Sequence of chain 1.A:
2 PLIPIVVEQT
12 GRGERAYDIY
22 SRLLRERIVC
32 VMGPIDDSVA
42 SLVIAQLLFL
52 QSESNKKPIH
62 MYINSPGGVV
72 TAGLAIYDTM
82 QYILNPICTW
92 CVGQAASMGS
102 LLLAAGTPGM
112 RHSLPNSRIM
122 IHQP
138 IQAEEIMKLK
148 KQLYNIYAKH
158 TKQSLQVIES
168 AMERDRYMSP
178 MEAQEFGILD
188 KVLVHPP

Sequence of chain 1.B:
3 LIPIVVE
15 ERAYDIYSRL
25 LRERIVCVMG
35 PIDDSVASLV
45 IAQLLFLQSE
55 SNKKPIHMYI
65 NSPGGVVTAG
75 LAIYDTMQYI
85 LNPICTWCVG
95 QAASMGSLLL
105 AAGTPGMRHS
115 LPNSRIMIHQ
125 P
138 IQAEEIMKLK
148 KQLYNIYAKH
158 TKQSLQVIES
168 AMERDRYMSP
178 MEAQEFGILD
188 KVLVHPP

Binding-site contacts:
Ligand atom BR1 contacts residue LEU24 of chain 1.B at 3.6 Å.
Ligand atom C7 contacts residue GLU27 of chain 1.B at 3.4 Å.
Ligand atom F25 contacts residue VAL93 of chain 1.B at 3.8 Å.
Ligand atom C20 contacts residue TYR83 of chain 1.A at 3.8 Å (hydrophobic).
Ligand atom C14 contacts residue TYR63 of chain 1.B at 3.6 Å (hydrophobic).
Ligand atom N15 contacts residue TYR63 of chain 1.B at 2.8 Å (h-bond).
Ligand atom C3 contacts residue ILE29 of chain 1.B at 3.9 Å (hydrophobic).
Ligand atom C16 contacts residue TYR63 of chain 1.B at 3.4 Å (hydrophobic).
Ligand atom C22 contacts residue THR80 of chain 1.A at 3.5 Å.
Ligand atom BR1 contacts residue PHE50 of chain 1.A at 3.9 Å.
Ligand atom N12 contacts residue TYR63 of chain 1.B at 3.9 Å.
Ligand atom C6 contacts residue GLU27 of chain 1.B at 3.6 Å.
Ligand atom C24 contacts residue TYR63 of chain 1.B at 3.5 Å (hydrophobic).
Ligand atom C21 contacts residue TYR83 of chain 1.A at 4.0 Å (hydrophobic).
Ligand atom C17 contacts residue HIS61 of chain 1.B at 3.9 Å.
Ligand atom F25 contacts residue ILE45 of chain 1.A at 3.7 Å.
Ligand atom C22 contacts residue LEU115 of chain 1.B at 3.6 Å (hydrophobic).
Ligand atom C16 contacts residue TRP91 of chain 1.B at 3.6 Å (hydrophobic).
Ligand atom C4 contacts residue ILE29 of chain 1.B at 3.9 Å (hydrophobic).
Ligand atom C18 contacts residue TRP91 of chain 1.B at 3.5 Å (hydrophobic).
Ligand atom F26 contacts residue LEU115 of chain 1.B at 3.7 Å.
Ligand atom F26 contacts residue THR80 of chain 1.A at 3.6 Å.
Ligand atom F25 contacts residue TYR63 of chain 1.B at 3.9 Å.
Ligand atom BR1 contacts residue GLU27 of chain 1.B at 4.0 Å.
Ligand atom C2 contacts residue SER53 of chain 1.A at 3.9 Å.
Ligand atom F26 contacts residue TYR83 of chain 1.A at 3.2 Å.
Ligand atom C18 contacts residue TYR63 of chain 1.B at 3.7 Å (hydrophobic).
Ligand atom C13 contacts residue TYR63 of chain 1.B at 3.5 Å (hydrophobic).
Ligand atom C19 contacts residue TRP91 of chain 1.B at 4.0 Å (hydrophobic).
Ligand atom C19 contacts residue TYR63 of chain 1.B at 3.9 Å (hydrophobic).
Ligand atom C2 contacts residue GLU27 of chain 1.B at 3.5 Å.
Ligand atom C14 contacts residue TYR83 of chain 1.A at 3.7 Å (hydrophobic).
Ligand atom C13 contacts residue LEU49 of chain 1.A at 4.0 Å (hydrophobic).
Ligand atom C21 contacts residue LEU115 of chain 1.B at 3.7 Å (hydrophobic).
Ligand atom C17 contacts residue TYR63 of chain 1.B at 3.4 Å (hydrophobic).
Ligand atom C6 contacts residue SER53 of chain 1.A at 3.3 Å.
Ligand atom C16 contacts residue HIS61 of chain 1.B at 4.0 Å.
Ligand atom C7 contacts residue SER53 of chain 1.A at 3.2 Å.
Ligand atom C14 contacts residue LEU49 of chain 1.A at 4.0 Å (hydrophobic).
Ligand atom C3 contacts residue LEU24 of chain 1.B at 3.7 Å (hydrophobic).

The protein below binds the small molecule below.
Small molecule (SMILES): O=C(NCc1ccc(Br)cc1)N1CCN(Cc2cc(F)cc(F)c2)CC1